This small molecule binds to this protein.
Small molecule (SMILES): CC(=O)N[C@H]1[C@H](O[C@H]2[C@H](O)[C@@H](NC(C)=O)CO[C@@H]2CO[C@@H]2O[C@@H](C)[C@@H](O)[C@@H](O)[C@@H]2O)O[C@H](CO)[C@@H](O)[C@@H]1O

Binding-site contacts:
Ligand atom C7 contacts residue TYR217 of chain 1.C at 4.3 Å (hydrophobic).
Ligand atom C4 contacts residue SER216 of chain 1.C at 4.2 Å.
Ligand atom C6 contacts residue ASN109 of chain 1.C at 3.6 Å.
Ligand atom C5 contacts residue ASN109 of chain 1.C at 3.8 Å.
Ligand atom C8 contacts residue ASN109 of chain 1.C at 4.4 Å.
Ligand atom C1 contacts residue ASN109 of chain 1.C at 1.5 Å.
Ligand atom C4 contacts residue ASN109 of chain 1.C at 4.3 Å.
Ligand atom O5 contacts residue ASN109 of chain 1.C at 2.5 Å (h-bond).
Ligand atom C7 contacts residue ASN109 of chain 1.C at 3.2 Å.
Ligand atom C5 contacts residue ASN109 of chain 1.C at 4.1 Å.
Ligand atom C6 contacts residue GLN218 of chain 1.C at 3.5 Å.
Ligand atom C2 contacts residue ASN109 of chain 1.C at 2.5 Å.
Ligand atom O4 contacts residue SER216 of chain 1.C at 3.6 Å.
Ligand atom O5 contacts residue GLN218 of chain 1.C at 3.6 Å.
Ligand atom C1 contacts residue HIS170 of chain 1.C at 4.1 Å.
Ligand atom C2 contacts residue HIS170 of chain 1.C at 4.3 Å.
Ligand atom C5 contacts residue GLN218 of chain 1.C at 4.2 Å.
Ligand atom C3 contacts residue SER216 of chain 1.C at 3.8 Å.
Ligand atom O7 contacts residue ASN109 of chain 1.C at 3.0 Å (h-bond).
Ligand atom C5 contacts residue SER216 of chain 1.C at 3.3 Å.
Ligand atom C8 contacts residue TYR217 of chain 1.C at 3.8 Å (hydrophobic).
Ligand atom O3 contacts residue SER216 of chain 1.C at 4.3 Å.
Ligand atom N2 contacts residue TYR217 of chain 1.C at 4.2 Å.
Ligand atom N2 contacts residue ASN109 of chain 1.C at 2.9 Å (h-bond).
Ligand atom O5 contacts residue SER216 of chain 1.C at 3.7 Å.
Ligand atom O5 contacts residue HIS170 of chain 1.C at 4.4 Å.
Ligand atom C6 contacts residue SER216 of chain 1.C at 4.0 Å.
Ligand atom C3 contacts residue ASN109 of chain 1.C at 3.9 Å.
Ligand atom C1 contacts residue SER216 of chain 1.C at 3.8 Å.

Sequence of chain 1.C:
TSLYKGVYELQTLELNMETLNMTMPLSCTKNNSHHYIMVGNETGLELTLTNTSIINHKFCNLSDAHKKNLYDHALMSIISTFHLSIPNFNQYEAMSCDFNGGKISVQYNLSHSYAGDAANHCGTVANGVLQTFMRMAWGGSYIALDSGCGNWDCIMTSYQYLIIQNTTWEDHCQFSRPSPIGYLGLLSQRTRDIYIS